A small-molecule ligand and the protein it binds are described below.
Small molecule (SMILES): CC(=O)N[C@H]1[C@@H](O[P](=O)(O)O[P](=O)(O)OC[C@H]2O[C@@H](n3ccc(=O)[nH]c3=O)[C@H](O)[C@@H]2O)O[C@H](CO)[C@@H](O)[C@@H]1O[C@H](C)C(=O)O

Binding-site contacts:
Ligand atom N2 contacts residue ILE187 of chain 1.H at 3.6 Å.
Ligand atom O1E contacts residue ILE187 of chain 1.H at 3.4 Å.
Ligand atom O2A contacts residue GLN135 of chain 1.H at 3.3 Å (h-bond).
Ligand atom O1B contacts residue ALA55 of chain 1.H at 3.5 Å.
Ligand atom O6 contacts residue GLY134 of chain 1.H at 3.6 Å.
Ligand atom N3U contacts residue VAL84 of chain 1.H at 3.5 Å.
Ligand atom O2B contacts residue GLN135 of chain 1.H at 3.1 Å (h-bond).
Ligand atom O2E contacts residue HIS79 of chain 1.H at 3.2 Å (h-bond).
Ligand atom C7 contacts residue ILE187 of chain 1.H at 3.4 Å (hydrophobic).
Ligand atom C1E contacts residue HIS79 of chain 1.H at 3.5 Å.
Ligand atom N2 contacts residue HIS79 of chain 1.H at 3.3 Å (h-bond).
Ligand atom C1E contacts residue ASN75 of chain 1.H at 3.5 Å.
Ligand atom O6 contacts residue GLN135 of chain 1.H at 3.6 Å (h-bond).
Ligand atom O5 contacts residue GLN135 of chain 1.H at 3.4 Å (h-bond).
Ligand atom O1B contacts residue HIS79 of chain 1.H at 3.4 Å.
Ligand atom O2U contacts residue SER6 of chain 1.H at 3.2 Å (h-bond).
Ligand atom O2E contacts residue LYS59 of chain 1.H at 3.1 Å (salt-bridge).
Ligand atom O7 contacts residue HIS79 of chain 1.H at 3.4 Å (h-bond).
Ligand atom O3D contacts residue SER87 of chain 1.H at 3.5 Å.
Ligand atom O4U contacts residue ASN80 of chain 1.H at 3.4 Å.
Ligand atom C1D contacts residue SER141 of chain 1.H at 3.2 Å.
Ligand atom C2D contacts residue SER141 of chain 1.H at 3.4 Å.
Ligand atom O6 contacts residue LYS115 of chain 1.H at 3.4 Å.
Ligand atom O3D contacts residue LYS145 of chain 1.H at 2.8 Å (salt-bridge).
Ligand atom O2B contacts residue GLY134 of chain 1.H at 3.2 Å.
Ligand atom O4U contacts residue ASN9 of chain 1.H at 2.8 Å (h-bond).
Ligand atom O2D contacts residue SER87 of chain 1.H at 3.2 Å (h-bond).
Ligand atom O3D contacts residue ALA83 of chain 1.H at 3.5 Å (h-bond).
Ligand atom O4D contacts residue SER141 of chain 1.H at 3.1 Å (h-bond).
Ligand atom C4D contacts residue SER141 of chain 1.H at 3.2 Å.
Ligand atom O4 contacts residue ASP56 of chain 1.H at 3.0 Å (salt-bridge).
Ligand atom O3 contacts residue ILE187 of chain 1.H at 3.5 Å.
Ligand atom O2D contacts residue SER141 of chain 1.H at 2.8 Å (h-bond).
Ligand atom N3U contacts residue ASP7 of chain 1.H at 3.6 Å (salt-bridge).
Ligand atom O1E contacts residue HIS79 of chain 1.H at 3.6 Å.
Ligand atom O1B contacts residue ALA83 of chain 1.H at 3.6 Å.
Ligand atom O1A contacts residue HIS79 of chain 1.H at 2.7 Å (h-bond).
Ligand atom O2E contacts residue ASN75 of chain 1.H at 2.7 Å (h-bond).
Ligand atom O2D contacts residue LYS145 of chain 1.H at 3.0 Å (salt-bridge).
Ligand atom O1 contacts residue HIS79 of chain 1.H at 3.4 Å.

Sequence of chain 1.H:
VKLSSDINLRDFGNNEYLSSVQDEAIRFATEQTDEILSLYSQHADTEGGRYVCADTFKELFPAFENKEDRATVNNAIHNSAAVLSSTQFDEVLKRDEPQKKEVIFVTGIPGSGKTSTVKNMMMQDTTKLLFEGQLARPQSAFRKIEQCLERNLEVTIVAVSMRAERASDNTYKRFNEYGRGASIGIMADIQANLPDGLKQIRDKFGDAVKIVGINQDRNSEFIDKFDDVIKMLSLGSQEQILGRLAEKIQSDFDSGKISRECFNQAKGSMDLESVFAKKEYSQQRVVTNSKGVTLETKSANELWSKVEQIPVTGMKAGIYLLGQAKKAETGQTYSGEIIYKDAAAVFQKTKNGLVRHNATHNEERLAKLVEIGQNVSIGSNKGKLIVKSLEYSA